Sequence of chain 1.B:
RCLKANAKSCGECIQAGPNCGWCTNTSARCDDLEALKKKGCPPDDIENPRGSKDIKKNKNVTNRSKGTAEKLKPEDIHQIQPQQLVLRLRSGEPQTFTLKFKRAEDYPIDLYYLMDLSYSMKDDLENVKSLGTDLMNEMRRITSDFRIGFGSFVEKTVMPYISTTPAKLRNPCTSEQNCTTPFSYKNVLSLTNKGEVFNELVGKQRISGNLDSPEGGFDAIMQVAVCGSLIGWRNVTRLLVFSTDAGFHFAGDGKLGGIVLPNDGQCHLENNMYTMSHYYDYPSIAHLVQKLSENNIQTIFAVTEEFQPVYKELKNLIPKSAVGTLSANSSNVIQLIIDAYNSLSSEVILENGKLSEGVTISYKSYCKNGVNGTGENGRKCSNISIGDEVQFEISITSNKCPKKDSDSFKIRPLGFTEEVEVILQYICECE

Sequence of chain 1.A:
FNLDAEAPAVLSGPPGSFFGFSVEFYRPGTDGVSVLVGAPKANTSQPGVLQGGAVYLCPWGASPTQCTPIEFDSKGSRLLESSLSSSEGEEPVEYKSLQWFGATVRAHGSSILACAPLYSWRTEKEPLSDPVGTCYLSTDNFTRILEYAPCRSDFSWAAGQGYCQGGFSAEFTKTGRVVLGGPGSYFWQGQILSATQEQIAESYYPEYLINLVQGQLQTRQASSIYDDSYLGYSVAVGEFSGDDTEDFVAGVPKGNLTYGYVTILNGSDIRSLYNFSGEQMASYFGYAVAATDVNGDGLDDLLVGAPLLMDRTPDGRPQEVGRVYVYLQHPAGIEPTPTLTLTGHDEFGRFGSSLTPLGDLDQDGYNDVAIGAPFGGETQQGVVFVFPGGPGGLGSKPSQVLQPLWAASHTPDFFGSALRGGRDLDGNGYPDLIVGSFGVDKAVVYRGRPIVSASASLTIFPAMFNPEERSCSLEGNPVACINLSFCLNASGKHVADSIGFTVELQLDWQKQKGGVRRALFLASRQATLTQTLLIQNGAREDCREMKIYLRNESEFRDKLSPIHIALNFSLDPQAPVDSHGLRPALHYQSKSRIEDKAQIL

A small-molecule ligand and the protein it binds are described below.
Small molecule (SMILES): NC(N)=NCCC[C@H](N)C(=O)NCC(=O)N[C@H](C=O)CC(=O)O

Binding-site contacts:
Ligand atom NH1 contacts residue GLN221 of chain 1.A at 3.3 Å (h-bond).
Ligand atom NH2 contacts residue ASP227 of chain 1.A at 3.3 Å (salt-bridge).
Ligand atom OD2 contacts residue SER132 of chain 1.B at 3.2 Å.
Ligand atom OD2 contacts residue TYR133 of chain 1.B at 3.1 Å (h-bond).
Ligand atom CG contacts residue SER132 of chain 1.B at 3.5 Å.
Ligand atom OD1 contacts residue SER132 of chain 1.B at 2.7 Å (h-bond).
Ligand atom CG contacts residue SER134 of chain 1.B at 3.7 Å.
Ligand atom OD1 contacts residue ASN224 of chain 1.B at 3.9 Å.
Ligand atom CZ contacts residue PHE187 of chain 1.A at 3.5 Å (hydrophobic).
Ligand atom O contacts residue SER227 of chain 1.B at 3.4 Å (h-bond).
Ligand atom NH2 contacts residue TYR186 of chain 1.A at 3.8 Å.
Ligand atom CG contacts residue TYR133 of chain 1.B at 4.0 Å (hydrophobic).
Ligand atom CG contacts residue MG1 of chain 1.X at 3.2 Å.
Ligand atom CZ contacts residue GLN221 of chain 1.A at 3.6 Å.
Ligand atom CB contacts residue PHE187 of chain 1.A at 3.5 Å (hydrophobic).
Ligand atom OD1 contacts residue MG1 of chain 1.X at 1.9 Å.
Ligand atom CB contacts residue ASN224 of chain 1.B at 3.2 Å.
Ligand atom CD contacts residue PHE187 of chain 1.A at 3.7 Å (hydrophobic).
Ligand atom OD2 contacts residue GLY223 of chain 1.B at 3.8 Å.
Ligand atom CG contacts residue ASP227 of chain 1.A at 3.7 Å.
Ligand atom CG contacts residue GLU229 of chain 1.B at 3.4 Å.
Ligand atom CG contacts residue SER224 of chain 1.A at 3.8 Å.
Ligand atom NH2 contacts residue GLN189 of chain 1.A at 3.1 Å (h-bond).
Ligand atom C contacts residue SER227 of chain 1.B at 3.6 Å.
Ligand atom CA contacts residue SER227 of chain 1.B at 3.8 Å.
Ligand atom NE contacts residue SER224 of chain 1.A at 3.6 Å.
Ligand atom OD1 contacts residue SER134 of chain 1.B at 2.6 Å (h-bond).
Ligand atom N contacts residue LEU225 of chain 1.B at 3.6 Å (h-bond).
Ligand atom NE contacts residue ASP227 of chain 1.A at 3.2 Å (salt-bridge).
Ligand atom NE contacts residue PHE187 of chain 1.A at 3.5 Å.
Ligand atom OD2 contacts residue ASN224 of chain 1.B at 3.2 Å (h-bond).
Ligand atom NH1 contacts residue PHE187 of chain 1.A at 3.7 Å.
Ligand atom N contacts residue PHE187 of chain 1.A at 4.0 Å.
Ligand atom CB contacts residue ASP227 of chain 1.A at 4.0 Å.
Ligand atom CA contacts residue LEU225 of chain 1.B at 3.8 Å (hydrophobic).
Ligand atom NH2 contacts residue GLN221 of chain 1.A at 3.2 Å (h-bond).
Ligand atom CA contacts residue PHE187 of chain 1.A at 3.9 Å (hydrophobic).
Ligand atom CG contacts residue ASN224 of chain 1.B at 3.4 Å.
Ligand atom OD2 contacts residue MG1 of chain 1.X at 4.0 Å.
Ligand atom OD1 contacts residue GLU229 of chain 1.B at 2.6 Å (salt-bridge).